Sequence of chain 1.H:
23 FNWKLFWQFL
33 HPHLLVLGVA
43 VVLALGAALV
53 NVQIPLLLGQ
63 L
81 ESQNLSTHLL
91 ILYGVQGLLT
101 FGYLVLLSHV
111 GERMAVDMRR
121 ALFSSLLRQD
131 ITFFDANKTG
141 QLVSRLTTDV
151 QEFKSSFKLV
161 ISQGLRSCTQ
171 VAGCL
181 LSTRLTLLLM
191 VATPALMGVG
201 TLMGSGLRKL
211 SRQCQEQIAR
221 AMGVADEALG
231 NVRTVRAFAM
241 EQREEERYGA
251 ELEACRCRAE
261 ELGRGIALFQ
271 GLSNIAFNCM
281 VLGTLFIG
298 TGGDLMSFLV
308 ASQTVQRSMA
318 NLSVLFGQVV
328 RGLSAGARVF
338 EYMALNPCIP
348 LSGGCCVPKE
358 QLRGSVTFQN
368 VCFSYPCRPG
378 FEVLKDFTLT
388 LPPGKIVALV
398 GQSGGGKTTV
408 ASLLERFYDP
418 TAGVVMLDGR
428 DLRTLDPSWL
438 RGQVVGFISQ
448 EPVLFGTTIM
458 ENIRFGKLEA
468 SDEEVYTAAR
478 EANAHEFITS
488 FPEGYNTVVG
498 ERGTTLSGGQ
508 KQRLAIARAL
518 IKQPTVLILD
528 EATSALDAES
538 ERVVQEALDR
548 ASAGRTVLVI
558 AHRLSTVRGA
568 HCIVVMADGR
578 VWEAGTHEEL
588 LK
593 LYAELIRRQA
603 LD

Binding-site contacts:
Ligand atom OAH contacts residue GLN313 of chain 1.H at 3.8 Å.
Ligand atom CAK contacts residue LEU319 of chain 1.H at 3.9 Å (hydrophobic).
Ligand atom CAS contacts residue PHE323 of chain 1.H at 4.3 Å (hydrophobic).
Ligand atom CAV contacts residue LEU319 of chain 1.H at 4.0 Å (hydrophobic).
Ligand atom CAZ contacts residue LEU319 of chain 1.H at 3.9 Å (hydrophobic).
Ligand atom CBC contacts residue PRO194 of chain 1.H at 3.8 Å (hydrophobic).
Ligand atom CAM contacts residue MET316 of chain 1.H at 3.6 Å (hydrophobic).
Ligand atom OAG contacts residue PHE277 of chain 1.H at 3.8 Å.
Ligand atom CAL contacts residue PHE277 of chain 1.H at 3.8 Å (hydrophobic).
Ligand atom OAG contacts residue PRO194 of chain 1.H at 3.4 Å.
Ligand atom CAY contacts residue MET316 of chain 1.H at 3.7 Å (hydrophobic).
Ligand atom CAR contacts residue SER273 of chain 1.H at 3.2 Å.
Ligand atom CAY contacts residue PRO194 of chain 1.H at 4.2 Å (hydrophobic).
Ligand atom OAW contacts residue SER273 of chain 1.H at 3.0 Å (h-bond).
Ligand atom CAX contacts residue SER273 of chain 1.H at 4.2 Å.
Ligand atom OAH contacts residue PHE277 of chain 1.H at 4.2 Å.
Ligand atom CAY contacts residue SER273 of chain 1.H at 3.6 Å.
Ligand atom CBC contacts residue SER273 of chain 1.H at 3.5 Å.
Ligand atom CAT contacts residue PHE269 of chain 1.H at 3.9 Å (hydrophobic).
Ligand atom OAW contacts residue SER320 of chain 1.H at 3.8 Å.
Ligand atom CAL contacts residue SER273 of chain 1.H at 3.4 Å.
Ligand atom OAG contacts residue MET316 of chain 1.H at 3.6 Å.
Ligand atom CAR contacts residue PHE269 of chain 1.H at 3.8 Å (hydrophobic).
Ligand atom CAL contacts residue ASN274 of chain 1.H at 3.8 Å.
Ligand atom CAM contacts residue SER320 of chain 1.H at 4.0 Å.
Ligand atom CAI contacts residue MET316 of chain 1.H at 4.2 Å (hydrophobic).
Ligand atom OAH contacts residue ASN274 of chain 1.H at 3.3 Å (h-bond).
Ligand atom CAM contacts residue ALA317 of chain 1.H at 4.1 Å (hydrophobic).
Ligand atom CAD contacts residue SER320 of chain 1.H at 4.0 Å.
Ligand atom CAD contacts residue LEU319 of chain 1.H at 3.4 Å (hydrophobic).
Ligand atom CAX contacts residue ASN274 of chain 1.H at 3.5 Å.
Ligand atom CAI contacts residue LEU319 of chain 1.H at 3.6 Å (hydrophobic).
Ligand atom CAD contacts residue PHE323 of chain 1.H at 4.1 Å (hydrophobic).
Ligand atom OAF contacts residue ASN274 of chain 1.H at 3.2 Å (h-bond).
Ligand atom CAT contacts residue PRO194 of chain 1.H at 3.9 Å (hydrophobic).
Ligand atom OAG contacts residue SER273 of chain 1.H at 4.0 Å.
Ligand atom CAV contacts residue SER320 of chain 1.H at 4.1 Å.
Ligand atom CAE contacts residue VAL326 of chain 1.H at 4.2 Å (hydrophobic).
Ligand atom OAW contacts residue MET316 of chain 1.H at 4.0 Å.
Ligand atom CAV contacts residue MET316 of chain 1.H at 3.6 Å (hydrophobic).

A small-molecule ligand and the protein it binds are described below.
Small molecule (SMILES): CC(C)CCC[C@@H](C)[C@H]1CC[C@H]2[C@@H]3CC=C4C[C@@H](OC(=O)CCC(=O)O)CC[C@]4(C)[C@H]3CC[C@]12C